Sequence of chain 2.A:
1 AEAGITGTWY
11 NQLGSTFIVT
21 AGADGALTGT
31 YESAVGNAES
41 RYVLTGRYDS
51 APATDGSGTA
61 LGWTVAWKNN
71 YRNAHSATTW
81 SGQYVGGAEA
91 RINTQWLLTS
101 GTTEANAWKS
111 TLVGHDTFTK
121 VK

Sequence of chain 1.B:
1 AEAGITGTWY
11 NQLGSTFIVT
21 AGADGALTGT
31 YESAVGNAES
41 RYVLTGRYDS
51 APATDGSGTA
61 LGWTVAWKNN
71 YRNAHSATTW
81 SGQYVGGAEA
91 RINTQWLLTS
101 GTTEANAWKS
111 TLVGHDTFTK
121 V

The small molecule below binds the protein below.
Small molecule (SMILES): N=C1N[C@H]2[C@H](CS[C@H]2CCCCC(=O)O)N1

Binding-site contacts:
Ligand atom N3 contacts residue ASN11 of chain 1.B at 3.1 Å (h-bond).
Ligand atom C4 contacts residue TRP108 of chain 2.A at 3.8 Å (hydrophobic).
Ligand atom N1 contacts residue ASP116 of chain 1.B at 3.1 Å (salt-bridge).
Ligand atom C7 contacts residue VAL35 of chain 1.B at 3.6 Å (hydrophobic).
Ligand atom C3 contacts residue ASP116 of chain 1.B at 4.0 Å.
Ligand atom C4 contacts residue VAL35 of chain 1.B at 3.7 Å (hydrophobic).
Ligand atom C3 contacts residue TYR31 of chain 1.B at 3.6 Å (hydrophobic).
Ligand atom N2 contacts residue LEU13 of chain 1.B at 3.9 Å.
Ligand atom S1 contacts residue TRP80 of chain 1.B at 4.0 Å.
Ligand atom C10 contacts residue TRP67 of chain 1.B at 3.6 Å (hydrophobic).
Ligand atom C7 contacts residue SER33 of chain 1.B at 3.5 Å.
Ligand atom N3 contacts residue LEU13 of chain 1.B at 3.9 Å.
Ligand atom O12 contacts residue GLY36 of chain 1.B at 3.5 Å.
Ligand atom C6 contacts residue THR78 of chain 1.B at 4.0 Å.
Ligand atom O11 contacts residue SER76 of chain 1.B at 3.0 Å (h-bond).
Ligand atom N2 contacts residue VAL35 of chain 1.B at 3.5 Å.
Ligand atom C8 contacts residue TRP67 of chain 1.B at 4.0 Å (hydrophobic).
Ligand atom N1 contacts residue LEU13 of chain 1.B at 3.7 Å.
Ligand atom O12 contacts residue ASN37 of chain 1.B at 3.0 Å (h-bond).
Ligand atom C9 contacts residue TRP67 of chain 1.B at 3.9 Å (hydrophobic).
Ligand atom C2 contacts residue TRP108 of chain 2.A at 3.8 Å (hydrophobic).
Ligand atom C10 contacts residue SER76 of chain 1.B at 4.0 Å.
Ligand atom C3 contacts residue SER33 of chain 1.B at 3.9 Å.
Ligand atom N3 contacts residue TYR31 of chain 1.B at 2.7 Å (h-bond).
Ligand atom C9 contacts residue VAL35 of chain 1.B at 3.9 Å (hydrophobic).
Ligand atom N3 contacts residue SER33 of chain 1.B at 4.0 Å.
Ligand atom C3 contacts residue SER15 of chain 1.B at 3.9 Å.
Ligand atom C11 contacts residue ASN37 of chain 1.B at 3.7 Å.
Ligand atom C3 contacts residue LEU13 of chain 1.B at 3.6 Å (hydrophobic).
Ligand atom C11 contacts residue SER76 of chain 1.B at 3.9 Å.
Ligand atom N2 contacts residue SER33 of chain 1.B at 3.1 Å (h-bond).
Ligand atom S1 contacts residue THR78 of chain 1.B at 3.3 Å (h-bond).
Ligand atom C8 contacts residue LEU98 of chain 1.B at 3.9 Å (hydrophobic).
Ligand atom C3 contacts residue ASN11 of chain 1.B at 4.0 Å.
Ligand atom S1 contacts residue TRP67 of chain 1.B at 3.7 Å.
Ligand atom O11 contacts residue ALA74 of chain 1.B at 3.8 Å.
Ligand atom N3 contacts residue SER15 of chain 1.B at 2.9 Å (h-bond).
Ligand atom C6 contacts residue TRP96 of chain 1.B at 3.7 Å (hydrophobic).
Ligand atom C10 contacts residue ASN37 of chain 1.B at 3.7 Å.
Ligand atom C5 contacts residue TRP96 of chain 1.B at 3.9 Å (hydrophobic).